The small molecule below binds the protein below.
Small molecule (SMILES): CC(=O)N[C@H]1[C@H](O[C@H]2[C@H](O)[C@@H](NC(C)=O)CO[C@@H]2CO)O[C@H](CO)[C@@H](O[C@@H]2O[C@H](CO)[C@@H](O)[C@H](O)[C@@H]2O)[C@@H]1O

Sequence of chain 1.D:
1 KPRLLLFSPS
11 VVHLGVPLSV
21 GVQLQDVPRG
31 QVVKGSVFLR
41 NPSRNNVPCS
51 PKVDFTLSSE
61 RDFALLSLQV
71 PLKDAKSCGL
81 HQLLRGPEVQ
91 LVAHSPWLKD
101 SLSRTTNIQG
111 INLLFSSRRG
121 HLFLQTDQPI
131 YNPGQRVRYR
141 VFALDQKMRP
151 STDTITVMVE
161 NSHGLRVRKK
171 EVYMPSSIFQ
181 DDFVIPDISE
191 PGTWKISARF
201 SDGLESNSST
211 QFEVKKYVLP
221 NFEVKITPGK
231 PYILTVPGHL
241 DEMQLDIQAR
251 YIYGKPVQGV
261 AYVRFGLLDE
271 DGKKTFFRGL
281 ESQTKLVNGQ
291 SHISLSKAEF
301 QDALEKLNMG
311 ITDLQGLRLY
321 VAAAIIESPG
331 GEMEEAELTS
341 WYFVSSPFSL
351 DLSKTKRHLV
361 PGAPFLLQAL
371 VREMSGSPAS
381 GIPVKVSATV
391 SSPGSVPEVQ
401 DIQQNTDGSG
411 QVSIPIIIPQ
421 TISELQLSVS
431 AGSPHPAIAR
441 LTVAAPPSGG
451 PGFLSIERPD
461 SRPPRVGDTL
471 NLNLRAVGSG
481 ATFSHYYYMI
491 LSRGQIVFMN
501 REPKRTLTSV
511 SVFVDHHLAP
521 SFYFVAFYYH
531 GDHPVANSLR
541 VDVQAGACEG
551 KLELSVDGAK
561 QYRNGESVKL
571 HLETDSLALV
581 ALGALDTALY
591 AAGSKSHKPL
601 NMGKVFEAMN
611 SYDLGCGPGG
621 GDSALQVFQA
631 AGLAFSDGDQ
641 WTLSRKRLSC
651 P

Binding-site contacts:
Ligand atom C3 contacts residue ASN207 of chain 1.D at 3.8 Å.
Ligand atom O7 contacts residue SER208 of chain 1.D at 3.9 Å.
Ligand atom O7 contacts residue ASN207 of chain 1.D at 3.2 Å (h-bond).
Ligand atom O7 contacts residue SER209 of chain 1.D at 3.0 Å (h-bond).
Ligand atom C5 contacts residue ASN207 of chain 1.D at 3.6 Å.
Ligand atom C7 contacts residue ASN207 of chain 1.D at 3.2 Å.
Ligand atom C7 contacts residue SER208 of chain 1.D at 4.2 Å.
Ligand atom O5 contacts residue ASN207 of chain 1.D at 2.4 Å (h-bond).
Ligand atom C1 contacts residue ASN207 of chain 1.D at 1.4 Å.
Ligand atom C2 contacts residue ASN207 of chain 1.D at 2.5 Å.
Ligand atom C4 contacts residue ASN207 of chain 1.D at 4.2 Å.
Ligand atom N2 contacts residue ASN207 of chain 1.D at 2.9 Å (h-bond).
Ligand atom C8 contacts residue SER208 of chain 1.D at 3.9 Å.
Ligand atom C8 contacts residue ASN207 of chain 1.D at 3.2 Å.
Ligand atom C7 contacts residue SER209 of chain 1.D at 4.2 Å.